The small molecule below binds the protein below.
Small molecule (SMILES): CC(=O)N[C@H]1[C@H](O[C@H]2[C@H](O)[C@@H](NC(C)=O)CO[C@@H]2CO)O[C@H](CO)[C@@H](O[C@H]2O[C@H](CO)[C@@H](O)[C@H](O)[C@@H]2O)[C@@H]1O

Sequence of chain 1.A:
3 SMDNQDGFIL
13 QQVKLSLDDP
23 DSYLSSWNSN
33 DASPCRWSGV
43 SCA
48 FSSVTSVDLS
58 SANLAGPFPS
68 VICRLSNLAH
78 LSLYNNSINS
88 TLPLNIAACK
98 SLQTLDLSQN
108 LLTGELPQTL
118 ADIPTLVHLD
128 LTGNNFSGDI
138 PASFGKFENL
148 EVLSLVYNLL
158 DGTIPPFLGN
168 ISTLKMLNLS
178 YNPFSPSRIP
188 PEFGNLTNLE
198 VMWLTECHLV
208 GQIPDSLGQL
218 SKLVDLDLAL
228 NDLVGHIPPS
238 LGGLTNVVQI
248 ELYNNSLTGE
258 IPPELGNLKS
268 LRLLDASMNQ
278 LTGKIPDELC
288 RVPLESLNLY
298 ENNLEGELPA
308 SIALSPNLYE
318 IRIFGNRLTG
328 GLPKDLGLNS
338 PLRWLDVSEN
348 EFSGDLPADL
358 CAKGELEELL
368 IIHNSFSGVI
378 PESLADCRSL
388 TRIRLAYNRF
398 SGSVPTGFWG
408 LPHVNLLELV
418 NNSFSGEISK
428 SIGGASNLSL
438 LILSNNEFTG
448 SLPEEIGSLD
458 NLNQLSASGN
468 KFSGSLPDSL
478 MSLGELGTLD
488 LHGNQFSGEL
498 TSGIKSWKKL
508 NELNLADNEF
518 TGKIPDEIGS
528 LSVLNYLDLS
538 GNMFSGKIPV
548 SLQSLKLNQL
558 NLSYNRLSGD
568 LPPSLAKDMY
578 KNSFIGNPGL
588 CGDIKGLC

Binding-site contacts:
Ligand atom C8 contacts residue HIS370 of chain 1.A at 4.3 Å.
Ligand atom C2 contacts residue ASN418 of chain 1.A at 2.5 Å.
Ligand atom O5 contacts residue ASN418 of chain 1.A at 2.3 Å (h-bond).
Ligand atom C5 contacts residue ASN418 of chain 1.A at 3.6 Å.
Ligand atom C6 contacts residue ASN442 of chain 1.A at 3.9 Å.
Ligand atom C7 contacts residue TYR394 of chain 1.A at 3.6 Å (hydrophobic).
Ligand atom C4 contacts residue ASN418 of chain 1.A at 4.2 Å.
Ligand atom C3 contacts residue ASN418 of chain 1.A at 3.8 Å.
Ligand atom C8 contacts residue TYR394 of chain 1.A at 3.5 Å (hydrophobic).
Ligand atom C8 contacts residue ASN442 of chain 1.A at 4.4 Å.
Ligand atom N2 contacts residue TYR394 of chain 1.A at 4.0 Å.
Ligand atom C7 contacts residue ASN418 of chain 1.A at 3.3 Å.
Ligand atom C1 contacts residue TYR394 of chain 1.A at 4.3 Å (hydrophobic).
Ligand atom N2 contacts residue ASN418 of chain 1.A at 3.0 Å (h-bond).
Ligand atom O7 contacts residue TYR394 of chain 1.A at 3.8 Å.
Ligand atom C1 contacts residue ASN418 of chain 1.A at 1.4 Å.
Ligand atom O5 contacts residue ASN442 of chain 1.A at 3.6 Å.
Ligand atom O7 contacts residue ASN418 of chain 1.A at 3.2 Å (h-bond).
Ligand atom C1 contacts residue ASN442 of chain 1.A at 4.2 Å.
Ligand atom C5 contacts residue ASN442 of chain 1.A at 3.8 Å.
Ligand atom O6 contacts residue ASN442 of chain 1.A at 4.2 Å.